This small molecule binds to this protein.
Small molecule (SMILES): C[C@H](O)[C@H](N)[C@@H]1O[C@](O)(C(=O)O)C[C@H](O)[C@@H]1N

Binding-site contacts:
Ligand atom C1 contacts residue SER421 of chain 1.Q at 3.3 Å.
Ligand atom O1A contacts residue GLY416 of chain 1.Q at 4.0 Å.
Ligand atom C3 contacts residue VAL419 of chain 1.Q at 3.5 Å (hydrophobic).
Ligand atom O1B contacts residue ARG413 of chain 1.Q at 2.8 Å (salt-bridge).
Ligand atom O1A contacts residue SER415 of chain 1.Q at 3.8 Å.
Ligand atom O6 contacts residue SER418 of chain 1.Q at 2.6 Å (h-bond).
Ligand atom O8 contacts residue VAL419 of chain 1.Q at 3.7 Å.
Ligand atom C1 contacts residue SER415 of chain 1.Q at 4.3 Å.
Ligand atom O1A contacts residue ARG413 of chain 1.Q at 4.1 Å.
Ligand atom O6 contacts residue VAL419 of chain 1.Q at 3.9 Å.
Ligand atom O1B contacts residue SER418 of chain 1.Q at 2.8 Å (h-bond).
Ligand atom C6 contacts residue SER418 of chain 1.Q at 3.7 Å.
Ligand atom C1 contacts residue ARG413 of chain 1.Q at 3.8 Å.
Ligand atom C1 contacts residue SER418 of chain 1.Q at 1.8 Å.
Ligand atom C2 contacts residue SER418 of chain 1.Q at 1.4 Å.
Ligand atom C2 contacts residue VAL419 of chain 1.Q at 3.5 Å (hydrophobic).
Ligand atom O8 contacts residue SER418 of chain 1.Q at 3.9 Å.
Ligand atom O4 contacts residue SER418 of chain 1.Q at 4.2 Å.
Ligand atom C4 contacts residue SER418 of chain 1.Q at 3.9 Å.
Ligand atom O1B contacts residue SER415 of chain 1.Q at 4.1 Å.
Ligand atom C5 contacts residue SER418 of chain 1.Q at 4.4 Å.
Ligand atom O1A contacts residue SER421 of chain 1.Q at 2.8 Å (h-bond).
Ligand atom C6 contacts residue VAL419 of chain 1.Q at 3.8 Å (hydrophobic).
Ligand atom C3 contacts residue SER418 of chain 1.Q at 2.6 Å.
Ligand atom C9 contacts residue ARG413 of chain 1.Q at 3.3 Å.
Ligand atom C3 contacts residue SER421 of chain 1.Q at 3.1 Å.
Ligand atom C8 contacts residue ARG413 of chain 1.Q at 4.5 Å.
Ligand atom C2 contacts residue SER421 of chain 1.Q at 3.1 Å.
Ligand atom C3 contacts residue GLY420 of chain 1.Q at 3.8 Å.
Ligand atom O1A contacts residue SER418 of chain 1.Q at 2.3 Å (h-bond).
Ligand atom C7 contacts residue ARG413 of chain 1.Q at 4.4 Å.
Ligand atom O1B contacts residue SER412 of chain 1.Q at 4.4 Å.

Sequence of chain 1.Q:
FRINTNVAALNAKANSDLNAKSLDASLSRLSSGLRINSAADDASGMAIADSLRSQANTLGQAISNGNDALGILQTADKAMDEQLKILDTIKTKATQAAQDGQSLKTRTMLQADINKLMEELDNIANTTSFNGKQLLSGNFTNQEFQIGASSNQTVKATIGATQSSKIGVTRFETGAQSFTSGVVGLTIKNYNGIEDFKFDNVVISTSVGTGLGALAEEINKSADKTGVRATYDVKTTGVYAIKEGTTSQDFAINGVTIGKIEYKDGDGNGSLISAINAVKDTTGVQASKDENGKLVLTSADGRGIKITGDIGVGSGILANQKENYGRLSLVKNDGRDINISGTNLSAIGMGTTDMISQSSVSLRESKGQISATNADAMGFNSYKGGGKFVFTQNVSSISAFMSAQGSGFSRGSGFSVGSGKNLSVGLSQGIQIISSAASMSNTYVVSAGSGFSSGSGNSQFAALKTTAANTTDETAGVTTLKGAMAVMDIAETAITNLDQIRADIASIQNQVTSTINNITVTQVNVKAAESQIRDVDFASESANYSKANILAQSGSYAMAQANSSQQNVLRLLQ